Binding-site contacts:
Ligand atom C8 contacts residue GLY326 of chain 1.D at 3.3 Å.
Ligand atom C7 contacts residue GLY326 of chain 1.D at 4.0 Å.
Ligand atom C3 contacts residue ASN330 of chain 1.D at 3.5 Å.
Ligand atom C2 contacts residue ASN330 of chain 1.D at 2.5 Å.
Ligand atom C1 contacts residue ASN330 of chain 1.D at 1.4 Å.
Ligand atom O5 contacts residue ASN330 of chain 1.D at 2.4 Å (h-bond).
Ligand atom N2 contacts residue ASN330 of chain 1.D at 3.3 Å.
Ligand atom O3 contacts residue ASN330 of chain 1.D at 3.5 Å (h-bond).
Ligand atom C7 contacts residue ASN330 of chain 1.D at 4.1 Å.
Ligand atom C4 contacts residue ASN330 of chain 1.D at 4.2 Å.
Ligand atom C5 contacts residue ASN330 of chain 1.D at 3.6 Å.
Ligand atom O7 contacts residue GLY326 of chain 1.D at 4.5 Å.

Sequence of chain 1.D:
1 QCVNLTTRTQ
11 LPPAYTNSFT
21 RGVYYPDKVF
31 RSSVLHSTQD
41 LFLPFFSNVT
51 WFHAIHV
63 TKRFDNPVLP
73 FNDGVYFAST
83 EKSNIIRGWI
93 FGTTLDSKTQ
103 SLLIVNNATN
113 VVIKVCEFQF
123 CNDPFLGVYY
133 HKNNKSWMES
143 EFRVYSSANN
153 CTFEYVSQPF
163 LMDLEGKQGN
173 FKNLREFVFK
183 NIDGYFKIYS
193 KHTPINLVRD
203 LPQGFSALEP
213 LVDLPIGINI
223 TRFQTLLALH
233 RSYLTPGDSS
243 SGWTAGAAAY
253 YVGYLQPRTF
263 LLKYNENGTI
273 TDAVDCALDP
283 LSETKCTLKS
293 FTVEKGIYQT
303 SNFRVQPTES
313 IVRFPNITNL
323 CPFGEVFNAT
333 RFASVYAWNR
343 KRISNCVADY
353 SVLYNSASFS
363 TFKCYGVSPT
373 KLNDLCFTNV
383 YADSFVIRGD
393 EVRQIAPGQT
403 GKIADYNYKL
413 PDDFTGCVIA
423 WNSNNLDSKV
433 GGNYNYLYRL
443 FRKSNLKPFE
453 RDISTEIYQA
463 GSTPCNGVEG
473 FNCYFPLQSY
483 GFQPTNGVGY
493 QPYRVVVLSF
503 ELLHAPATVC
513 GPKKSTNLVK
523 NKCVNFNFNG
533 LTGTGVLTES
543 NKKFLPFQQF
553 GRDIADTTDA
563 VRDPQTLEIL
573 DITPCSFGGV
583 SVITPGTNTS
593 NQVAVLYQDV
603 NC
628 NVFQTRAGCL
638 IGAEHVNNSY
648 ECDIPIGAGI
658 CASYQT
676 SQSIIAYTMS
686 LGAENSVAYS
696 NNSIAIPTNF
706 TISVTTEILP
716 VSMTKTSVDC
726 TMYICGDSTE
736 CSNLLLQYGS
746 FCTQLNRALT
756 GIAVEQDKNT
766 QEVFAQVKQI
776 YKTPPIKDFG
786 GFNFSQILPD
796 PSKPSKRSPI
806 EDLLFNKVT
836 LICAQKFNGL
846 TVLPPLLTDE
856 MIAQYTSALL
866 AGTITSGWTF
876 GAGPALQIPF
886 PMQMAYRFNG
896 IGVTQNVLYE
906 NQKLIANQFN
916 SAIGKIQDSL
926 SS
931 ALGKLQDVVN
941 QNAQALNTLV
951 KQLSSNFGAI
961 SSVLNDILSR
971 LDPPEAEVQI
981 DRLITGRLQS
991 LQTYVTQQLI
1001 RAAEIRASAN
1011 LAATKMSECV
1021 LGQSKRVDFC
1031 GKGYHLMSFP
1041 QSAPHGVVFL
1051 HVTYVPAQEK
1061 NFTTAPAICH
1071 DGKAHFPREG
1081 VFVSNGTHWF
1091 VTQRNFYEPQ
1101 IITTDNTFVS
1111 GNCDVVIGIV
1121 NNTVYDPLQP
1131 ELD

The small molecule below binds the protein below.
Small molecule (SMILES): CC(=O)N[C@@H]1[C@@H](O)[C@H](O)[C@@H](CO)O[C@H]1O